Binding-site contacts:
Ligand atom O6 contacts residue ASN327 of chain 1.D at 3.8 Å.
Ligand atom C4 contacts residue TRP179 of chain 1.D at 3.8 Å (hydrophobic).
Ligand atom O1 contacts residue ASP289 of chain 1.D at 3.1 Å (salt-bridge).
Ligand atom O1 contacts residue PHE66 of chain 1.C at 3.3 Å.
Ligand atom C3 contacts residue GLU219 of chain 1.D at 3.5 Å.
Ligand atom O2 contacts residue MN1 of chain 1.O at 2.4 Å.
Ligand atom O4 contacts residue HIS101 of chain 1.D at 3.1 Å (h-bond).
Ligand atom C2 contacts residue MN1 of chain 1.O at 3.1 Å.
Ligand atom C1 contacts residue PHE66 of chain 1.C at 4.0 Å (hydrophobic).
Ligand atom O3 contacts residue MN1 of chain 1.N at 2.4 Å.
Ligand atom O2 contacts residue HIS257 of chain 1.D at 3.1 Å.
Ligand atom O2 contacts residue ASN327 of chain 1.D at 2.8 Å (h-bond).
Ligand atom O3 contacts residue GLU219 of chain 1.D at 2.6 Å (salt-bridge).
Ligand atom O5 contacts residue MN1 of chain 1.N at 3.8 Å.
Ligand atom O6 contacts residue ILE429 of chain 1.C at 3.5 Å.
Ligand atom C2 contacts residue GLU219 of chain 1.D at 4.0 Å.
Ligand atom C3 contacts residue TRP179 of chain 1.D at 3.6 Å (hydrophobic).
Ligand atom C3 contacts residue MN1 of chain 1.N at 3.3 Å.
Ligand atom C1 contacts residue TRP179 of chain 1.D at 3.4 Å (hydrophobic).
Ligand atom C1 contacts residue HIS257 of chain 1.D at 3.9 Å.
Ligand atom C2 contacts residue ASN327 of chain 1.D at 3.5 Å.
Ligand atom O1 contacts residue HIS257 of chain 1.D at 3.4 Å (h-bond).
Ligand atom C6 contacts residue ILE429 of chain 1.C at 4.0 Å (hydrophobic).
Ligand atom O2 contacts residue ASP254 of chain 1.D at 3.2 Å (salt-bridge).
Ligand atom O3 contacts residue ASN327 of chain 1.D at 3.7 Å.
Ligand atom C2 contacts residue HIS257 of chain 1.D at 4.0 Å.
Ligand atom C5 contacts residue ASN327 of chain 1.D at 3.6 Å.
Ligand atom C2 contacts residue MN1 of chain 1.N at 3.1 Å.
Ligand atom O1 contacts residue TRP179 of chain 1.D at 4.0 Å.
Ligand atom O1 contacts residue MN1 of chain 1.O at 2.3 Å.
Ligand atom O6 contacts residue TRP57 of chain 1.D at 2.9 Å (h-bond).
Ligand atom O5 contacts residue MN1 of chain 1.O at 3.5 Å.
Ligand atom O5 contacts residue ASN327 of chain 1.D at 3.1 Å (h-bond).
Ligand atom O2 contacts residue GLU219 of chain 1.D at 3.1 Å (salt-bridge).
Ligand atom C1 contacts residue MN1 of chain 1.O at 3.1 Å.
Ligand atom C6 contacts residue TRP57 of chain 1.D at 3.9 Å (hydrophobic).
Ligand atom O1 contacts residue LYS221 of chain 1.D at 3.0 Å (salt-bridge).
Ligand atom O2 contacts residue MN1 of chain 1.N at 2.0 Å.
Ligand atom C4 contacts residue HIS101 of chain 1.D at 3.9 Å.
Ligand atom O3 contacts residue HIS281 of chain 1.D at 3.1 Å.

Sequence of chain 1.D:
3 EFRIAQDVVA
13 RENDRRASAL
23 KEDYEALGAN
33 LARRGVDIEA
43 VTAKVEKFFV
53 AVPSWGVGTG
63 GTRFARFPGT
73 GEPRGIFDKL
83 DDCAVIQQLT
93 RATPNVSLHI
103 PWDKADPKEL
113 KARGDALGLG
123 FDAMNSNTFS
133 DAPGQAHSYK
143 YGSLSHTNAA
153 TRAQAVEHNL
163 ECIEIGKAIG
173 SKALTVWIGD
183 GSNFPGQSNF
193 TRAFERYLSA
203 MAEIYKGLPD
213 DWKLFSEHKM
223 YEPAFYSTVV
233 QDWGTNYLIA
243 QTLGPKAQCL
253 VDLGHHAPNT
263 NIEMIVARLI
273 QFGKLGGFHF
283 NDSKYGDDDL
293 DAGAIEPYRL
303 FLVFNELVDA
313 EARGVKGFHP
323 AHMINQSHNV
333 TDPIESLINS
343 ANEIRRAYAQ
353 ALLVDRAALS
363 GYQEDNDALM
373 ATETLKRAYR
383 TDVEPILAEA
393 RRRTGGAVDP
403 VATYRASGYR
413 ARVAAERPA

This small molecule binds to this protein.
Small molecule (SMILES): OC[C@H]1O[C@@](O)(CO)[C@H](O)[C@@H]1O

Sequence of chain 1.C:
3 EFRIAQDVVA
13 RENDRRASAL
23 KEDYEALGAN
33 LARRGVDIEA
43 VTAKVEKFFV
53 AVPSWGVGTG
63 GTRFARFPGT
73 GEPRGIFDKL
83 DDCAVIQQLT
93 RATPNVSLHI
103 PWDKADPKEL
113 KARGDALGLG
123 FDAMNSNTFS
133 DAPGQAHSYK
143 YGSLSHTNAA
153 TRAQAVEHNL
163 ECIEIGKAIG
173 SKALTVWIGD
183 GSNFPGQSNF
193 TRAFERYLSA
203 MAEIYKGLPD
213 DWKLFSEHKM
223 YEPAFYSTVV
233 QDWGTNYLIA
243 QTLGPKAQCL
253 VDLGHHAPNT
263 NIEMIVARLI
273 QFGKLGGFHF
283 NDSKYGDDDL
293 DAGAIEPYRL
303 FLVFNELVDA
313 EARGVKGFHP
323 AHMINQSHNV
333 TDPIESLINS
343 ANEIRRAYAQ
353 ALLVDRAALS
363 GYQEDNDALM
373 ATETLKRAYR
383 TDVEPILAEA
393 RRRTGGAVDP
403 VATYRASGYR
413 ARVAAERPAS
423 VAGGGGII